Sequence of chain 1.B:
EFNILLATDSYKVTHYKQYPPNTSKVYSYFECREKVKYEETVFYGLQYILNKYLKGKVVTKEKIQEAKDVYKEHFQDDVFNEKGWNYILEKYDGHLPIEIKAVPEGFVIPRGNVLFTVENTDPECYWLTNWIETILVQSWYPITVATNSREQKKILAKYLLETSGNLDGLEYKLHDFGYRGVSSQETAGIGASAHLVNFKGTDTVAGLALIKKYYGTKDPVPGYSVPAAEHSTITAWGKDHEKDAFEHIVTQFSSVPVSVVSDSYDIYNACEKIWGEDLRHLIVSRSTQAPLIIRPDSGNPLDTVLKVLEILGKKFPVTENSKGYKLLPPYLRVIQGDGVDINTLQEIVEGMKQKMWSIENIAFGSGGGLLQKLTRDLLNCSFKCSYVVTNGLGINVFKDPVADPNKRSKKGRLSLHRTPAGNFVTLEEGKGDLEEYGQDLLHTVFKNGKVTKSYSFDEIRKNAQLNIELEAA

Sequence of chain 1.A:
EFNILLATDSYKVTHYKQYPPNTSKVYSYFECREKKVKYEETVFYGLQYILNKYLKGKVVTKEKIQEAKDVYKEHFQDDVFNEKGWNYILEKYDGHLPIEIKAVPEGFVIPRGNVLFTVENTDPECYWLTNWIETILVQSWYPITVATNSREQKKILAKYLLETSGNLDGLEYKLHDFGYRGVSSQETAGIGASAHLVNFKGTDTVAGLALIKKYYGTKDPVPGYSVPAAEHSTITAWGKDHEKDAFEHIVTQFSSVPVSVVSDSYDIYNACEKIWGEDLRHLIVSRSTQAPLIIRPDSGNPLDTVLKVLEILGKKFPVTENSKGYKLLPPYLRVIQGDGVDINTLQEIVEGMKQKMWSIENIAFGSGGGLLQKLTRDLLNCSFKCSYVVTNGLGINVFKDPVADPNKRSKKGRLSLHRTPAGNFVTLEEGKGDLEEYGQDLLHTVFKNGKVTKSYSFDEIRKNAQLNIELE

This small molecule binds to this protein.
Small molecule (SMILES): N#C/N=C(\NCc1ccc(S(=O)(=O)c2cccc(OC(F)(F)F)c2)cc1)Nc1ccncc1

Binding-site contacts:
Ligand atom N22 contacts residue ASP219 of chain 1.B at 2.7 Å (salt-bridge).
Ligand atom C28 contacts residue PHE193 of chain 1.B at 3.6 Å (hydrophobic).
Ligand atom C27 contacts residue PHE193 of chain 1.B at 3.5 Å (hydrophobic).
Ligand atom C24 contacts residue ASP219 of chain 1.B at 3.6 Å.
Ligand atom C27 contacts residue ARG311 of chain 1.B at 3.4 Å.
Ligand atom C28 contacts residue TYR18 of chain 1.A at 3.5 Å (hydrophobic).
Ligand atom C30 contacts residue TYR188 of chain 1.B at 3.6 Å (hydrophobic).
Ligand atom C16 contacts residue ALA244 of chain 1.B at 3.6 Å (hydrophobic).
Ligand atom N26 contacts residue ARG196 of chain 1.B at 3.6 Å (salt-bridge).
Ligand atom C20 contacts residue SER275 of chain 1.B at 3.6 Å.
Ligand atom N17 contacts residue ASP219 of chain 1.B at 3.1 Å (salt-bridge).
Ligand atom C23 contacts residue TYR18 of chain 1.A at 3.5 Å (hydrophobic).
Ligand atom C11 contacts residue HIS191 of chain 1.B at 3.3 Å.
Ligand atom F31 contacts residue TYR240 of chain 1.B at 3.4 Å.
Ligand atom C25 contacts residue ARG196 of chain 1.B at 3.4 Å.
Ligand atom C20 contacts residue PHE193 of chain 1.B at 3.5 Å (hydrophobic).
Ligand atom C12 contacts residue HIS191 of chain 1.B at 3.5 Å.
Ligand atom C23 contacts residue ASP219 of chain 1.B at 3.6 Å.
Ligand atom C6 contacts residue ILE309 of chain 1.B at 3.5 Å (hydrophobic).
Ligand atom C14 contacts residue SER275 of chain 1.B at 3.6 Å.
Ligand atom N21 contacts residue SER275 of chain 1.B at 2.7 Å (h-bond).
Ligand atom O9 contacts residue ALA379 of chain 1.B at 3.4 Å.
Ligand atom N22 contacts residue TYR18 of chain 1.A at 3.4 Å.
Ligand atom C14 contacts residue VAL242 of chain 1.B at 3.2 Å (hydrophobic).
Ligand atom F32 contacts residue TYR240 of chain 1.B at 3.0 Å.
Ligand atom C16 contacts residue VAL242 of chain 1.B at 3.5 Å (hydrophobic).
Ligand atom O29 contacts residue TYR188 of chain 1.B at 3.2 Å.
Ligand atom C18 contacts residue PHE193 of chain 1.B at 3.4 Å (hydrophobic).
Ligand atom N19 contacts residue PHE193 of chain 1.B at 3.4 Å.
Ligand atom C27 contacts residue TYR18 of chain 1.A at 3.6 Å (hydrophobic).
Ligand atom C18 contacts residue ASP219 of chain 1.B at 3.5 Å.
Ligand atom F33 contacts residue VAL242 of chain 1.B at 3.1 Å.
Ligand atom F32 contacts residue TYR188 of chain 1.B at 3.0 Å.
Ligand atom C24 contacts residue TYR18 of chain 1.A at 3.5 Å (hydrophobic).
Ligand atom C25 contacts residue PHE193 of chain 1.B at 3.6 Å (hydrophobic).
Ligand atom O9 contacts residue TYR188 of chain 1.B at 3.5 Å (h-bond).
Ligand atom F31 contacts residue HIS191 of chain 1.B at 3.2 Å.
Ligand atom N21 contacts residue ARG311 of chain 1.B at 3.5 Å.
Ligand atom F33 contacts residue SER241 of chain 1.B at 3.2 Å.
Ligand atom C15 contacts residue VAL242 of chain 1.B at 3.5 Å (hydrophobic).